Sequence of chain 1.A:
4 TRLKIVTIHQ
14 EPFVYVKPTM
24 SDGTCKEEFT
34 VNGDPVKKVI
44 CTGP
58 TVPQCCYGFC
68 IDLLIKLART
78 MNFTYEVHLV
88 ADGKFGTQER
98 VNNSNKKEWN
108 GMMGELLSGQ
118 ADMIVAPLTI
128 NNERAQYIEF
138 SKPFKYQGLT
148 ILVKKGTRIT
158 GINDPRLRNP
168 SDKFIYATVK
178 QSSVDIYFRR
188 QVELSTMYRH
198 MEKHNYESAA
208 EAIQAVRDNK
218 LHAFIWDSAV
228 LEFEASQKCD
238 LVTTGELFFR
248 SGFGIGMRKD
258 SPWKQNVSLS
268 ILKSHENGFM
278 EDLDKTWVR

The protein below binds the small molecule below.
Small molecule (SMILES): NCC(=O)O

Binding-site contacts:
Ligand atom CA contacts residue THR126 of chain 1.A at 3.8 Å.
Ligand atom N contacts residue THR126 of chain 1.A at 2.8 Å (h-bond).
Ligand atom C contacts residue PRO124 of chain 1.A at 4.2 Å (hydrophobic).
Ligand atom O contacts residue SER179 of chain 1.A at 3.3 Å.
Ligand atom N contacts residue PHE92 of chain 1.A at 4.2 Å.
Ligand atom N contacts residue PHE250 of chain 1.A at 3.8 Å.
Ligand atom CA contacts residue SER180 of chain 1.A at 3.2 Å.
Ligand atom OXT contacts residue SER180 of chain 1.A at 3.9 Å.
Ligand atom CA contacts residue PRO124 of chain 1.A at 3.9 Å (hydrophobic).
Ligand atom C contacts residue PHE92 of chain 1.A at 3.4 Å (hydrophobic).
Ligand atom CA contacts residue TRP223 of chain 1.A at 3.7 Å (hydrophobic).
Ligand atom N contacts residue PRO124 of chain 1.A at 3.1 Å (h-bond).
Ligand atom C contacts residue THR126 of chain 1.A at 4.0 Å.
Ligand atom OXT contacts residue LEU125 of chain 1.A at 3.8 Å.
Ligand atom CA contacts residue ASP224 of chain 1.A at 3.5 Å.
Ligand atom C contacts residue SER180 of chain 1.A at 3.2 Å.
Ligand atom O contacts residue PHE92 of chain 1.A at 3.2 Å.
Ligand atom C contacts residue ARG131 of chain 1.A at 3.5 Å.
Ligand atom N contacts residue ASP224 of chain 1.A at 2.7 Å (salt-bridge).
Ligand atom CA contacts residue PHE92 of chain 1.A at 3.7 Å (hydrophobic).
Ligand atom O contacts residue ARG131 of chain 1.A at 2.8 Å (salt-bridge).
Ligand atom N contacts residue SER180 of chain 1.A at 3.5 Å (h-bond).
Ligand atom O contacts residue SER180 of chain 1.A at 2.5 Å (h-bond).
Ligand atom OXT contacts residue PRO124 of chain 1.A at 3.8 Å.
Ligand atom C contacts residue SER179 of chain 1.A at 4.4 Å.
Ligand atom OXT contacts residue THR126 of chain 1.A at 3.1 Å (h-bond).
Ligand atom OXT contacts residue ARG131 of chain 1.A at 2.8 Å (salt-bridge).
Ligand atom OXT contacts residue PHE92 of chain 1.A at 3.4 Å.